A small-molecule ligand and the protein it binds are described below.
Small molecule (SMILES): CC(=O)N[C@@H]1[C@@H](O)[C@H](O)[C@@H](CO)O[C@H]1O

Binding-site contacts:
Ligand atom C8 contacts residue THR123 of chain 3.DA at 4.3 Å.
Ligand atom O5 contacts residue GLU120 of chain 3.DA at 4.2 Å.
Ligand atom N2 contacts residue ASN121 of chain 3.DA at 3.0 Å (h-bond).
Ligand atom O5 contacts residue ASN121 of chain 3.DA at 2.3 Å (h-bond).
Ligand atom O6 contacts residue GLU120 of chain 3.DA at 3.4 Å.
Ligand atom C5 contacts residue ASN121 of chain 3.DA at 3.6 Å.
Ligand atom C8 contacts residue LYS218 of chain 3.DA at 3.6 Å.
Ligand atom O7 contacts residue ASN121 of chain 3.DA at 3.0 Å (h-bond).
Ligand atom C7 contacts residue VAL106 of chain 3.DA at 4.1 Å (hydrophobic).
Ligand atom C3 contacts residue ASN121 of chain 3.DA at 3.8 Å.
Ligand atom C4 contacts residue ASN121 of chain 3.DA at 4.2 Å.
Ligand atom O7 contacts residue VAL106 of chain 3.DA at 3.6 Å.
Ligand atom C1 contacts residue ASN121 of chain 3.DA at 1.5 Å.
Ligand atom C8 contacts residue VAL106 of chain 3.DA at 4.0 Å (hydrophobic).
Ligand atom C2 contacts residue ASN121 of chain 3.DA at 2.5 Å.
Ligand atom C7 contacts residue ASN121 of chain 3.DA at 3.3 Å.

Sequence of chain 3.DA:
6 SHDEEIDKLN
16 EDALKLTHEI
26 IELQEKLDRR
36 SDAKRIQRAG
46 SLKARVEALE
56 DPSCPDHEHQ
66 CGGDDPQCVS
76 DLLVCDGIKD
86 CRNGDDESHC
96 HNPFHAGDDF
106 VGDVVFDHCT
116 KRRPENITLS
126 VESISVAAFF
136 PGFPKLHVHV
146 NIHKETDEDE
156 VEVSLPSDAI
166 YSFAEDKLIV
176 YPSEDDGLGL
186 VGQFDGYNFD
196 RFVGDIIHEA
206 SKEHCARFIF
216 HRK